Sequence of chain 2.B:
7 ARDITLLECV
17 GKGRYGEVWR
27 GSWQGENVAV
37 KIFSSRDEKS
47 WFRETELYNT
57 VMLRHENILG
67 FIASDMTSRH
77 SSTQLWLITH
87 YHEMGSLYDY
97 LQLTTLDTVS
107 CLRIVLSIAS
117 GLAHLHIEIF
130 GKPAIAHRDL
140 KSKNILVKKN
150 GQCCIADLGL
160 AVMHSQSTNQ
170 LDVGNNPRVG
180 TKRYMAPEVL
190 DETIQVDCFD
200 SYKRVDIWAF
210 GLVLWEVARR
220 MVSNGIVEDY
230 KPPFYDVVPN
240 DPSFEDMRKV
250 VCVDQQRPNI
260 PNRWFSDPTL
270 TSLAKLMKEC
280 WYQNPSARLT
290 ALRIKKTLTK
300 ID

Sequence of chain 1.A:
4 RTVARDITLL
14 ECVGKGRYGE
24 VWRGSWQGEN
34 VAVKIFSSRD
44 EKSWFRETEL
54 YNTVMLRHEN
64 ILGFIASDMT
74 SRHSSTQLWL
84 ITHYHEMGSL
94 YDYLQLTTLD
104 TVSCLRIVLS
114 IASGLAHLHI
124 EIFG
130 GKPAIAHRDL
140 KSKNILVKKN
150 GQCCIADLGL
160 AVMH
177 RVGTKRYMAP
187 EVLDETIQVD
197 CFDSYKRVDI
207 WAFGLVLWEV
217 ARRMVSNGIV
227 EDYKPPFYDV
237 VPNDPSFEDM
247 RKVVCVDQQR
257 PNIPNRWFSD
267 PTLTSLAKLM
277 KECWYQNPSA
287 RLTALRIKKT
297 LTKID

Binding-site contacts:
Ligand atom C17 contacts residue LU81 of chain 1.J at 3.0 Å.
Ligand atom O31 contacts residue ARG8 of chain 2.B at 3.8 Å.
Ligand atom C11 contacts residue LU81 of chain 1.J at 3.6 Å.
Ligand atom O28 contacts residue ASP71 of chain 2.B at 3.3 Å (salt-bridge).
Ligand atom C01 contacts residue TRP29 of chain 1.A at 3.7 Å (hydrophobic).
Ligand atom C25 contacts residue THR73 of chain 2.B at 3.1 Å.
Ligand atom C06 contacts residue VAL6 of chain 1.A at 3.7 Å (hydrophobic).
Ligand atom C30 contacts residue THR73 of chain 2.B at 3.9 Å.
Ligand atom N08 contacts residue ALA7 of chain 1.A at 3.9 Å.
Ligand atom C07 contacts residue TRP29 of chain 1.A at 3.9 Å (hydrophobic).
Ligand atom C32 contacts residue ALA69 of chain 1.A at 3.7 Å (hydrophobic).
Ligand atom C07 contacts residue ALA7 of chain 1.A at 3.3 Å (hydrophobic).
Ligand atom C12 contacts residue GLN80 of chain 2.B at 3.8 Å.
Ligand atom C13 contacts residue GLN80 of chain 2.B at 3.6 Å.
Ligand atom C04 contacts residue ALA7 of chain 1.A at 3.8 Å (hydrophobic).
Ligand atom C07 contacts residue VAL6 of chain 1.A at 3.5 Å (hydrophobic).
Ligand atom C27 contacts residue THR73 of chain 2.B at 3.7 Å.
Ligand atom C20 contacts residue EDO1 of chain 1.P at 3.9 Å.
Ligand atom C29 contacts residue ASP71 of chain 2.B at 3.5 Å.
Ligand atom C10 contacts residue LU81 of chain 1.J at 3.8 Å.
Ligand atom C16 contacts residue LU81 of chain 1.J at 3.6 Å.
Ligand atom C27 contacts residue ARG8 of chain 1.A at 3.6 Å.
Ligand atom C26 contacts residue THR73 of chain 2.B at 3.8 Å.
Ligand atom C15 contacts residue EDO1 of chain 1.P at 3.7 Å.
Ligand atom C25 contacts residue TRP82 of chain 2.B at 3.5 Å (hydrophobic).
Ligand atom C13 contacts residue LU81 of chain 1.J at 3.4 Å.
Ligand atom O31 contacts residue ASP71 of chain 2.B at 3.6 Å.
Ligand atom C32 contacts residue ASP71 of chain 2.B at 3.1 Å.
Ligand atom C30 contacts residue ARG8 of chain 1.A at 3.9 Å.
Ligand atom C29 contacts residue ARG8 of chain 1.A at 3.5 Å.
Ligand atom O02 contacts residue ILE10 of chain 1.A at 3.9 Å.
Ligand atom C25 contacts residue GLN80 of chain 2.B at 3.8 Å.
Ligand atom O28 contacts residue ARG8 of chain 1.A at 3.1 Å (salt-bridge).
Ligand atom C22 contacts residue EDO1 of chain 1.P at 4.0 Å.
Ligand atom C12 contacts residue LU81 of chain 1.J at 3.5 Å.
Ligand atom N08 contacts residue VAL6 of chain 1.A at 3.8 Å.
Ligand atom C26 contacts residue VAL6 of chain 1.A at 3.6 Å (hydrophobic).
Ligand atom C09 contacts residue LU81 of chain 1.J at 3.4 Å.
Ligand atom C22 contacts residue ARG4 of chain 1.A at 3.6 Å.
Ligand atom C29 contacts residue TRP82 of chain 2.B at 3.5 Å (hydrophobic).

A protein and the small-molecule ligand that binds it are described below.
Small molecule (SMILES): COc1cc(-c2cncc(-c3ccc(C4CCN(C)CC4)cc3)c2C)cc(OC)c1OC